Binding-site contacts:
Ligand atom C2 contacts residue ASN47 of chain 40.F at 2.6 Å.
Ligand atom N2 contacts residue ASN47 of chain 40.F at 3.2 Å (h-bond).
Ligand atom C3 contacts residue ASN47 of chain 40.F at 3.9 Å.
Ligand atom C4 contacts residue ASN47 of chain 40.F at 4.2 Å.
Ligand atom C5 contacts residue ASN47 of chain 40.F at 3.4 Å.
Ligand atom C7 contacts residue ASN47 of chain 40.F at 3.8 Å.
Ligand atom O7 contacts residue ASN47 of chain 40.F at 3.9 Å.
Ligand atom C6 contacts residue ASN47 of chain 40.F at 4.0 Å.
Ligand atom C1 contacts residue ASN47 of chain 40.F at 1.4 Å.
Ligand atom O5 contacts residue ASN47 of chain 40.F at 2.2 Å (h-bond).

Sequence of chain 40.F:
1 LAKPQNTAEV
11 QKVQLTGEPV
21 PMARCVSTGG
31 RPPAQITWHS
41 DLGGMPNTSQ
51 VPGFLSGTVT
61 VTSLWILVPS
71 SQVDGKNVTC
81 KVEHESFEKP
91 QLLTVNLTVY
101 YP

The small molecule below binds the protein below.
Small molecule (SMILES): CC(=O)N[C@H]1[C@H](O[C@H]2[C@H](O)[C@@H](NC(C)=O)CO[C@@H]2CO)O[C@H](CO)[C@@H](O)[C@@H]1O